The protein below binds the small molecule below.
Small molecule (SMILES): CC(=O)N[C@H]1[C@H](O[C@H]2[C@H](O)[C@@H](NC(C)=O)CO[C@@H]2CO)O[C@H](CO)[C@@H](O)[C@@H]1O

Binding-site contacts:
Ligand atom C4 contacts residue ASN246 of chain 1.F at 4.2 Å.
Ligand atom O5 contacts residue ASN246 of chain 1.F at 2.4 Å (h-bond).
Ligand atom C5 contacts residue ASN246 of chain 1.F at 3.6 Å.
Ligand atom C6 contacts residue ASN249 of chain 1.F at 4.4 Å.
Ligand atom C1 contacts residue ASN249 of chain 1.F at 4.3 Å.
Ligand atom C1 contacts residue THR248 of chain 1.F at 3.2 Å.
Ligand atom C4 contacts residue THR248 of chain 1.F at 4.4 Å.
Ligand atom C3 contacts residue ASN246 of chain 1.F at 3.8 Å.
Ligand atom O6 contacts residue ASN249 of chain 1.F at 4.0 Å.
Ligand atom O5 contacts residue ASN249 of chain 1.F at 3.6 Å.
Ligand atom C2 contacts residue ASN246 of chain 1.F at 2.5 Å.
Ligand atom C6 contacts residue THR248 of chain 1.F at 3.6 Å.
Ligand atom C7 contacts residue ASN246 of chain 1.F at 3.8 Å.
Ligand atom O5 contacts residue THR248 of chain 1.F at 3.0 Å (h-bond).
Ligand atom C5 contacts residue THR248 of chain 1.F at 3.0 Å.
Ligand atom N2 contacts residue ASN246 of chain 1.F at 2.9 Å (h-bond).
Ligand atom C2 contacts residue THR248 of chain 1.F at 4.5 Å.
Ligand atom O7 contacts residue ASN246 of chain 1.F at 4.2 Å.
Ligand atom C1 contacts residue ASN246 of chain 1.F at 1.4 Å.

Sequence of chain 1.F:
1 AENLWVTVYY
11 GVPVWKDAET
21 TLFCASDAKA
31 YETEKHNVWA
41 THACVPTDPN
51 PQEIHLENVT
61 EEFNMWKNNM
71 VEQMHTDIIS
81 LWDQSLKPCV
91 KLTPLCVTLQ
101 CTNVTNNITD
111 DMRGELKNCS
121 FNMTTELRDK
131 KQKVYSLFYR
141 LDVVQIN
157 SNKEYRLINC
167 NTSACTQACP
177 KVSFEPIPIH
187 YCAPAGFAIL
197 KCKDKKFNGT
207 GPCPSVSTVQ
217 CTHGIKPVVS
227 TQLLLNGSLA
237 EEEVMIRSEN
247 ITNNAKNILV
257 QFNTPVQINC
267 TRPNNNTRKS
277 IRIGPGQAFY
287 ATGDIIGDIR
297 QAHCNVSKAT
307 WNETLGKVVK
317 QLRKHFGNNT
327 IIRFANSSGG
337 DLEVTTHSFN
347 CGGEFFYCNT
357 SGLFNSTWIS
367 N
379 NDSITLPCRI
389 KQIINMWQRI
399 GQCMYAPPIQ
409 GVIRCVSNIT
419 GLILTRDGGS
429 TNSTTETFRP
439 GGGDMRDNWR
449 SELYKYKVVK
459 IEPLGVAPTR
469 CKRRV